Binding-site contacts:
Ligand atom C2 contacts residue SER152 of chain 1.B at 4.1 Å.
Ligand atom O6 contacts residue ASP153 of chain 1.B at 2.9 Å (salt-bridge).
Ligand atom C6 contacts residue ASP153 of chain 1.B at 4.0 Å.
Ligand atom O5 contacts residue ASP153 of chain 1.B at 4.3 Å.
Ligand atom O6 contacts residue TRP59 of chain 1.B at 3.9 Å.
Ligand atom C5 contacts residue SER152 of chain 1.B at 4.1 Å.
Ligand atom C5 contacts residue ASP155 of chain 1.B at 3.9 Å.
Ligand atom C6 contacts residue SER152 of chain 1.B at 3.8 Å.
Ligand atom C5 contacts residue ARG107 of chain 1.B at 3.8 Å.
Ligand atom C4 contacts residue GLY35 of chain 1.B at 3.5 Å.
Ligand atom C6 contacts residue ARG107 of chain 1.B at 3.5 Å.
Ligand atom O4 contacts residue ASP155 of chain 1.B at 2.6 Å (salt-bridge).
Ligand atom C4 contacts residue ARG107 of chain 1.B at 4.0 Å.
Ligand atom O4 contacts residue ARG107 of chain 1.B at 4.2 Å.
Ligand atom O4 contacts residue ARG107 of chain 1.B at 4.3 Å.
Ligand atom C1 contacts residue SER152 of chain 1.B at 3.8 Å.
Ligand atom C4 contacts residue ASP155 of chain 1.B at 3.4 Å.
Ligand atom C6 contacts residue SER152 of chain 1.B at 3.9 Å.
Ligand atom O6 contacts residue GLY150 of chain 1.B at 4.2 Å.
Ligand atom O1 contacts residue SER152 of chain 1.B at 4.3 Å.
Ligand atom C1 contacts residue SER152 of chain 1.B at 4.2 Å.
Ligand atom O4 contacts residue GLY35 of chain 1.B at 3.3 Å (h-bond).
Ligand atom O4 contacts residue GLY34 of chain 1.B at 3.6 Å.
Ligand atom O6 contacts residue SER152 of chain 1.B at 3.1 Å (h-bond).
Ligand atom O5 contacts residue SER152 of chain 1.B at 3.0 Å (h-bond).
Ligand atom C6 contacts residue ASP155 of chain 1.B at 3.3 Å.
Ligand atom C4 contacts residue GLY34 of chain 1.B at 4.4 Å.
Ligand atom O6 contacts residue GLY151 of chain 1.B at 3.1 Å (h-bond).
Ligand atom O6 contacts residue SER152 of chain 1.B at 4.2 Å.
Ligand atom C3 contacts residue GLY35 of chain 1.B at 3.8 Å.
Ligand atom O5 contacts residue SER152 of chain 1.B at 3.1 Å (h-bond).
Ligand atom O5 contacts residue GLY151 of chain 1.B at 4.0 Å.
Ligand atom O6 contacts residue ARG107 of chain 1.B at 2.9 Å (salt-bridge).
Ligand atom O3 contacts residue GLY34 of chain 1.B at 4.1 Å.
Ligand atom O3 contacts residue GLY35 of chain 1.B at 3.0 Å (h-bond).
Ligand atom C5 contacts residue SER152 of chain 1.B at 4.0 Å.
Ligand atom O6 contacts residue ASP153 of chain 1.B at 3.0 Å (salt-bridge).
Ligand atom O6 contacts residue ASP155 of chain 1.B at 2.5 Å (salt-bridge).
Ligand atom C6 contacts residue ASP153 of chain 1.B at 3.6 Å.
Ligand atom C6 contacts residue ARG107 of chain 1.B at 4.2 Å.

Sequence of chain 1.B:
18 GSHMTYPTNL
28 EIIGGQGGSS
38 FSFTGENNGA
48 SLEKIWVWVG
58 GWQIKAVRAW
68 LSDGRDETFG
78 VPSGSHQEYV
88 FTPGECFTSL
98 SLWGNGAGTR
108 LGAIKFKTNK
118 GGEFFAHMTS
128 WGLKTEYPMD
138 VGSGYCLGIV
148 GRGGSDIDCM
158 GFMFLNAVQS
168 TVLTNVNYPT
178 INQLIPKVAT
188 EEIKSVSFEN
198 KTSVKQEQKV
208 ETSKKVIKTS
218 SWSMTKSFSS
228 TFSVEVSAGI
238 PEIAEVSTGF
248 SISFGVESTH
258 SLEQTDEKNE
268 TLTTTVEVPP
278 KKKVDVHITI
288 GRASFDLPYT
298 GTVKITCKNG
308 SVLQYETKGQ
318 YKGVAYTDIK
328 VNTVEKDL

The small molecule below binds the protein below.
Small molecule (SMILES): OC[C@H]1O[C@@](CO)(O[C@H]2O[C@H](CO)[C@@H](O)[C@H](O)[C@H]2O)[C@@H](O)[C@@H]1O